Sequence of chain 1.B:
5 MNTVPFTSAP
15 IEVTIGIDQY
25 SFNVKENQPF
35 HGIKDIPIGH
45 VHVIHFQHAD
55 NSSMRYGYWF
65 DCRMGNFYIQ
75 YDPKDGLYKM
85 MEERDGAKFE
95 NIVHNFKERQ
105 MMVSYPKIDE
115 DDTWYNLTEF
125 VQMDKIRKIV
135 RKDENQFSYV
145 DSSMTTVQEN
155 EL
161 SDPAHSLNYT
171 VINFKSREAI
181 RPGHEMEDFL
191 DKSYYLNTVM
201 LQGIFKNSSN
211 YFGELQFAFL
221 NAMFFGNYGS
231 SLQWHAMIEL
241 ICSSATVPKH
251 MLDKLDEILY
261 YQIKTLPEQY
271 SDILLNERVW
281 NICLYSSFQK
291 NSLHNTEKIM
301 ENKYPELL

Binding-site contacts:
Ligand atom N contacts residue THR11 of chain 1.B at 4.2 Å.
Ligand atom C3 contacts residue GLU87 of chain 1.B at 3.9 Å.
Ligand atom C5 contacts residue TYR72 of chain 1.B at 3.9 Å (hydrophobic).
Ligand atom C1 contacts residue ILE96 of chain 1.B at 3.9 Å (hydrophobic).
Ligand atom C3 contacts residue PHE93 of chain 1.B at 3.7 Å (hydrophobic).
Ligand atom C2 contacts residue PHE93 of chain 1.B at 4.0 Å (hydrophobic).
Ligand atom C7 contacts residue GLN74 of chain 1.B at 4.0 Å.
Ligand atom C7 contacts residue THR11 of chain 1.B at 3.2 Å.
Ligand atom C6 contacts residue THR11 of chain 1.B at 4.3 Å.
Ligand atom C10 contacts residue ILE96 of chain 1.B at 3.4 Å (hydrophobic).
Ligand atom O contacts residue THR11 of chain 1.B at 3.9 Å.
Ligand atom C2 contacts residue TYR72 of chain 1.B at 4.0 Å (hydrophobic).
Ligand atom C12 contacts residue LYS92 of chain 1.B at 3.6 Å.
Ligand atom C4 contacts residue GLU87 of chain 1.B at 3.2 Å.
Ligand atom C9 contacts residue ILE96 of chain 1.B at 4.5 Å (hydrophobic).
Ligand atom C1 contacts residue TYR72 of chain 1.B at 4.0 Å (hydrophobic).
Ligand atom C2 contacts residue PRO9 of chain 1.B at 4.4 Å (hydrophobic).
Ligand atom C contacts residue THR11 of chain 1.B at 4.3 Å.
Ligand atom C6 contacts residue TYR72 of chain 1.B at 3.9 Å (hydrophobic).
Ligand atom C contacts residue PHE100 of chain 1.B at 4.4 Å (hydrophobic).
Ligand atom O1 contacts residue LYS92 of chain 1.B at 3.0 Å (salt-bridge).
Ligand atom C4 contacts residue LYS92 of chain 1.B at 4.4 Å.
Ligand atom O2 contacts residue LYS92 of chain 1.B at 3.7 Å.
Ligand atom C3 contacts residue TYR72 of chain 1.B at 4.0 Å (hydrophobic).
Ligand atom C8 contacts residue THR11 of chain 1.B at 4.4 Å.
Ligand atom C7 contacts residue TYR72 of chain 1.B at 3.9 Å (hydrophobic).
Ligand atom C5 contacts residue GLU87 of chain 1.B at 3.9 Å.
Ligand atom C5 contacts residue LYS92 of chain 1.B at 4.3 Å.
Ligand atom C2 contacts residue ILE96 of chain 1.B at 4.0 Å (hydrophobic).
Ligand atom C contacts residue TYR72 of chain 1.B at 4.2 Å (hydrophobic).
Ligand atom C contacts residue ILE96 of chain 1.B at 3.7 Å (hydrophobic).
Ligand atom C contacts residue PRO9 of chain 1.B at 4.2 Å (hydrophobic).
Ligand atom C4 contacts residue TYR72 of chain 1.B at 3.9 Å (hydrophobic).

A protein and the small-molecule ligand that binds it are described below.
Small molecule (SMILES): Cc1ccccc1CNC(=O)C1(C(=O)O)CC1